Sequence of chain 3.A:
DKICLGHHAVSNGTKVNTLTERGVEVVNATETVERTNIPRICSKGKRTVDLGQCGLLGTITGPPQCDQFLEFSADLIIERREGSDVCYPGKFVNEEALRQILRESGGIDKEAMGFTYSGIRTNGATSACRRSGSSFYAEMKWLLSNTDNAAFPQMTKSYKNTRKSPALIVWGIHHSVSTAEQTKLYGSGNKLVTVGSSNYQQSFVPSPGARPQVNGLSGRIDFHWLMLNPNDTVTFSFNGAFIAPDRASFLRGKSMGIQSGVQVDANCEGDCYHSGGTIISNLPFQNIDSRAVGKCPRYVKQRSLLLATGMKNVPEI

The protein below binds the small molecule below.
Small molecule (SMILES): CC(=O)N[C@@H]1[C@@H](O)[C@H](O)[C@@H](CO)O[C@H]1O

Binding-site contacts:
Ligand atom C8 contacts residue PRO230 of chain 3.A at 4.2 Å (hydrophobic).
Ligand atom C3 contacts residue ASN231 of chain 3.A at 3.7 Å.
Ligand atom N2 contacts residue ASN231 of chain 3.A at 2.8 Å (h-bond).
Ligand atom C4 contacts residue ASN231 of chain 3.A at 4.2 Å.
Ligand atom O7 contacts residue ASN231 of chain 3.A at 3.3 Å (h-bond).
Ligand atom C1 contacts residue ASN231 of chain 3.A at 1.4 Å.
Ligand atom C8 contacts residue ASN231 of chain 3.A at 4.4 Å.
Ligand atom C2 contacts residue ASN231 of chain 3.A at 2.4 Å.
Ligand atom C7 contacts residue ASN231 of chain 3.A at 3.2 Å.
Ligand atom C5 contacts residue ASN231 of chain 3.A at 3.7 Å.
Ligand atom O5 contacts residue ASN231 of chain 3.A at 2.4 Å (h-bond).